Sequence of chain 1.UB:
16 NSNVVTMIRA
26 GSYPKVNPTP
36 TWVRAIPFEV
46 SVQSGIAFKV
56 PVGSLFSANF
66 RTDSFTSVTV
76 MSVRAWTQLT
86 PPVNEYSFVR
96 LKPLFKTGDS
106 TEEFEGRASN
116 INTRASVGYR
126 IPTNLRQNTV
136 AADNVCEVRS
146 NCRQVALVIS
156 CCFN

The protein below binds the small molecule below.
Small molecule (SMILES): CO[P](=O)(O)O[C@H]1[C@@H](O)[C@H](n2ccc(=O)[nH]c2=O)O[C@@H]1COP(=O)(O)O

Sequence of chain 2.I:
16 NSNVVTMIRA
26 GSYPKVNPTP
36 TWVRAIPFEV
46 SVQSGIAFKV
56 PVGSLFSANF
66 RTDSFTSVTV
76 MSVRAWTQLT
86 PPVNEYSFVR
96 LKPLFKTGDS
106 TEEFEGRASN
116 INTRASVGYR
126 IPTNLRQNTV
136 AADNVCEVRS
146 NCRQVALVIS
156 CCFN

Binding-site contacts:
Ligand atom OP1 contacts residue ILE23 of chain 1.UB at 4.0 Å.
Ligand atom N1 contacts residue ARG125 of chain 2.I at 4.1 Å.
Ligand atom O4 contacts residue THR21 of chain 1.UB at 4.4 Å.
Ligand atom OP2 contacts residue SER77 of chain 2.I at 4.1 Å.
Ligand atom C2 contacts residue ASN16 of chain 1.UB at 3.7 Å.
Ligand atom O5' contacts residue ARG131 of chain 2.I at 2.7 Å (salt-bridge).
Ligand atom OP3 contacts residue SER77 of chain 2.I at 4.4 Å.
Ligand atom C6 contacts residue ARG125 of chain 2.I at 3.7 Å.
Ligand atom OP2 contacts residue ARG131 of chain 2.I at 3.8 Å.
Ligand atom P contacts residue ILE23 of chain 1.UB at 4.3 Å.
Ligand atom N3 contacts residue ASN16 of chain 1.UB at 3.3 Å (h-bond).
Ligand atom C4 contacts residue ARG125 of chain 2.I at 3.9 Å.
Ligand atom OP1 contacts residue ARG125 of chain 2.I at 2.6 Å (salt-bridge).
Ligand atom OP3 contacts residue ARG125 of chain 2.I at 3.1 Å.
Ligand atom C2 contacts residue ARG125 of chain 2.I at 4.3 Å.
Ligand atom N3 contacts residue SER17 of chain 1.UB at 4.5 Å.
Ligand atom C2' contacts residue ARG125 of chain 2.I at 4.0 Å.
Ligand atom O4 contacts residue ARG125 of chain 2.I at 4.1 Å.
Ligand atom P contacts residue ARG131 of chain 2.I at 3.5 Å.
Ligand atom C4 contacts residue SER17 of chain 1.UB at 4.2 Å.
Ligand atom N3 contacts residue ARG125 of chain 2.I at 4.2 Å.
Ligand atom C5' contacts residue MET76 of chain 2.I at 4.3 Å (hydrophobic).
Ligand atom OP1 contacts residue ARG131 of chain 2.I at 3.3 Å (salt-bridge).
Ligand atom C5 contacts residue THR21 of chain 1.UB at 4.4 Å.
Ligand atom C3' contacts residue ARG125 of chain 2.I at 3.5 Å.
Ligand atom C5 contacts residue ARG125 of chain 2.I at 3.7 Å.
Ligand atom O4 contacts residue SER17 of chain 1.UB at 3.2 Å.
Ligand atom C4 contacts residue ASN16 of chain 1.UB at 4.2 Å.
Ligand atom P contacts residue ARG125 of chain 2.I at 3.7 Å.
Ligand atom OP2 contacts residue ILE23 of chain 1.UB at 4.5 Å.
Ligand atom O4 contacts residue ASN16 of chain 1.UB at 4.4 Å.
Ligand atom OP3 contacts residue ILE23 of chain 1.UB at 3.8 Å.
Ligand atom O5' contacts residue ARG125 of chain 2.I at 3.2 Å (salt-bridge).
Ligand atom O2 contacts residue ASN16 of chain 1.UB at 3.5 Å (h-bond).
Ligand atom C5' contacts residue ARG131 of chain 2.I at 3.3 Å.
Ligand atom O3' contacts residue ARG125 of chain 2.I at 4.0 Å.
Ligand atom C5' contacts residue ARG125 of chain 2.I at 4.4 Å.